Sequence of chain 1.A:
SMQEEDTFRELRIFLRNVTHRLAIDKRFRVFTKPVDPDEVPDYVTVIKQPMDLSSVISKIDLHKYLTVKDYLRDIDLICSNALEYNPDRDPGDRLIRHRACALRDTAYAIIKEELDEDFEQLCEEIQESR

The protein below binds the small molecule below.
Small molecule (SMILES): Cn1c(=O)ccc2ccccc21

Binding-site contacts:
Ligand atom CAH contacts residue VAL35 of chain 1.A at 3.9 Å (hydrophobic).
Ligand atom CAG contacts residue ASN86 of chain 1.A at 3.6 Å.
Ligand atom CAK contacts residue GLU39 of chain 1.A at 3.8 Å.
Ligand atom CAI contacts residue VAL35 of chain 1.A at 4.4 Å (hydrophobic).
Ligand atom CAH contacts residue ILE96 of chain 1.A at 3.9 Å (hydrophobic).
Ligand atom OAL contacts residue ALA82 of chain 1.A at 4.3 Å.
Ligand atom CAG contacts residue ILE96 of chain 1.A at 3.5 Å (hydrophobic).
Ligand atom CAB contacts residue VAL35 of chain 1.A at 4.2 Å (hydrophobic).
Ligand atom CAE contacts residue VAL40 of chain 1.A at 3.9 Å (hydrophobic).
Ligand atom CAA contacts residue ILE96 of chain 1.A at 4.1 Å (hydrophobic).
Ligand atom CAH contacts residue VAL30 of chain 1.A at 3.9 Å (hydrophobic).
Ligand atom NAC contacts residue ILE96 of chain 1.A at 3.6 Å.
Ligand atom NAC contacts residue VAL35 of chain 1.A at 3.7 Å.
Ligand atom CAJ contacts residue ASN86 of chain 1.A at 3.6 Å.
Ligand atom CAG contacts residue VAL35 of chain 1.A at 4.3 Å (hydrophobic).
Ligand atom CAI contacts residue VAL30 of chain 1.A at 3.6 Å (hydrophobic).
Ligand atom CAJ contacts residue TYR85 of chain 1.A at 3.7 Å (hydrophobic).
Ligand atom OAL contacts residue TYR43 of chain 1.A at 3.9 Å.
Ligand atom CAA contacts residue VAL35 of chain 1.A at 3.7 Å (hydrophobic).
Ligand atom OAL contacts residue ASN86 of chain 1.A at 2.8 Å (h-bond).
Ligand atom CAF contacts residue VAL40 of chain 1.A at 3.7 Å (hydrophobic).
Ligand atom CAG contacts residue TYR43 of chain 1.A at 4.2 Å (hydrophobic).
Ligand atom OAL contacts residue TYR85 of chain 1.A at 4.1 Å.
Ligand atom CAF contacts residue VAL35 of chain 1.A at 4.5 Å (hydrophobic).
Ligand atom OAL contacts residue ILE96 of chain 1.A at 3.7 Å.
Ligand atom CAG contacts residue TYR85 of chain 1.A at 4.4 Å (hydrophobic).
Ligand atom CAH contacts residue PHE31 of chain 1.A at 4.3 Å (hydrophobic).
Ligand atom CAD contacts residue VAL30 of chain 1.A at 3.2 Å (hydrophobic).
Ligand atom NAC contacts residue VAL30 of chain 1.A at 4.0 Å.
Ligand atom CAJ contacts residue ILE96 of chain 1.A at 4.1 Å (hydrophobic).
Ligand atom CAK contacts residue VAL30 of chain 1.A at 4.5 Å (hydrophobic).
Ligand atom CAF contacts residue GLU39 of chain 1.A at 4.1 Å.
Ligand atom CAD contacts residue VAL35 of chain 1.A at 3.8 Å (hydrophobic).
Ligand atom CAA contacts residue VAL30 of chain 1.A at 3.7 Å (hydrophobic).
Ligand atom CAB contacts residue VAL40 of chain 1.A at 4.1 Å (hydrophobic).